Binding-site contacts:
Ligand atom C8 contacts residue ASN408 of chain 1.A at 4.1 Å.
Ligand atom C7 contacts residue ASN224 of chain 1.A at 4.1 Å.
Ligand atom C4 contacts residue ASN408 of chain 1.A at 4.4 Å.
Ligand atom C7 contacts residue ASN408 of chain 1.A at 3.5 Å.
Ligand atom C1 contacts residue PRO253 of chain 1.A at 4.4 Å (hydrophobic).
Ligand atom O7 contacts residue ASN408 of chain 1.A at 3.8 Å.
Ligand atom C8 contacts residue ASN224 of chain 1.A at 3.4 Å.
Ligand atom O5 contacts residue ASN408 of chain 1.A at 2.5 Å (h-bond).
Ligand atom O7 contacts residue ASN224 of chain 1.A at 4.3 Å.
Ligand atom C5 contacts residue ASN408 of chain 1.A at 3.8 Å.
Ligand atom N2 contacts residue ASN408 of chain 1.A at 2.9 Å (h-bond).
Ligand atom C2 contacts residue ASN408 of chain 1.A at 2.5 Å.
Ligand atom C1 contacts residue ASN408 of chain 1.A at 1.5 Å.
Ligand atom O5 contacts residue PRO253 of chain 1.A at 3.9 Å.
Ligand atom C3 contacts residue ASN408 of chain 1.A at 3.9 Å.
Ligand atom C8 contacts residue NAG1 of chain 1.Q at 3.2 Å.

This protein binds this small molecule.
Small molecule (SMILES): CC(=O)N[C@@H]1[C@@H](O)[C@H](O)[C@@H](CO)O[C@H]1O

Sequence of chain 1.A:
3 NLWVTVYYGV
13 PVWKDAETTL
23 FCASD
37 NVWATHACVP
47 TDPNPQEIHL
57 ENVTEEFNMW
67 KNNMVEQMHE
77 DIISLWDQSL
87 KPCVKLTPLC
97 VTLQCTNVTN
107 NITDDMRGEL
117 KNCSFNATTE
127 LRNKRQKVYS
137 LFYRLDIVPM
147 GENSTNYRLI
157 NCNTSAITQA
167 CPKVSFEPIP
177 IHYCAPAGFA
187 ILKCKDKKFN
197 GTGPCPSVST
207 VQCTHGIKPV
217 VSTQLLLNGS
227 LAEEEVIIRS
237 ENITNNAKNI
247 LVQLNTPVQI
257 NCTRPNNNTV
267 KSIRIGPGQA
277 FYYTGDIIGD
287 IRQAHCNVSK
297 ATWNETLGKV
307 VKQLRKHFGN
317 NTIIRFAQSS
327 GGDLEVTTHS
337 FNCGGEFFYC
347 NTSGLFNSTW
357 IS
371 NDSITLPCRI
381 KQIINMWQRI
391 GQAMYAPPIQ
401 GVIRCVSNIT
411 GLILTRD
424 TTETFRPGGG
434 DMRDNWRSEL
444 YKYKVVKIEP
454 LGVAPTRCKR